The small molecule below binds the protein below.
Small molecule (SMILES): N[C@@H](CCC(=O)O)C(=O)O

Binding-site contacts:
Ligand atom C contacts residue PRO516 of chain 1.A at 4.0 Å (hydrophobic).
Ligand atom N contacts residue PRO516 of chain 1.A at 3.9 Å.
Ligand atom CA contacts residue TYR488 of chain 1.A at 3.7 Å (hydrophobic).
Ligand atom CD contacts residue ALA689 of chain 1.A at 3.9 Å (hydrophobic).
Ligand atom OE2 contacts residue THR690 of chain 1.A at 2.5 Å (h-bond).
Ligand atom OE1 contacts residue THR690 of chain 1.A at 2.5 Å (h-bond).
Ligand atom CB contacts residue TYR488 of chain 1.A at 3.5 Å (hydrophobic).
Ligand atom CB contacts residue GLY688 of chain 1.A at 3.8 Å.
Ligand atom CG contacts residue ALA689 of chain 1.A at 4.3 Å (hydrophobic).
Ligand atom N contacts residue TYR488 of chain 1.A at 3.4 Å.
Ligand atom O contacts residue TYR488 of chain 1.A at 3.5 Å.
Ligand atom OXT contacts residue PRO516 of chain 1.A at 3.0 Å (h-bond).
Ligand atom OE1 contacts residue MET691 of chain 1.A at 4.3 Å.
Ligand atom CD contacts residue GLU738 of chain 1.A at 3.7 Å.
Ligand atom OE1 contacts residue GLU738 of chain 1.A at 4.0 Å.
Ligand atom O contacts residue GLY688 of chain 1.A at 3.9 Å.
Ligand atom OXT contacts residue ARG523 of chain 1.A at 3.4 Å (salt-bridge).
Ligand atom O contacts residue ALA689 of chain 1.A at 3.0 Å (h-bond).
Ligand atom CG contacts residue GLU738 of chain 1.A at 4.3 Å.
Ligand atom CA contacts residue GLU738 of chain 1.A at 3.5 Å.
Ligand atom CA contacts residue ALA689 of chain 1.A at 4.0 Å (hydrophobic).
Ligand atom CD contacts residue THR690 of chain 1.A at 3.1 Å.
Ligand atom OE1 contacts residue GLY688 of chain 1.A at 3.4 Å.
Ligand atom OE2 contacts residue GLU738 of chain 1.A at 3.5 Å (salt-bridge).
Ligand atom OE2 contacts residue MET737 of chain 1.A at 3.9 Å.
Ligand atom N contacts residue GLU738 of chain 1.A at 3.6 Å.
Ligand atom OXT contacts residue TYR488 of chain 1.A at 3.4 Å.
Ligand atom O contacts residue ALA518 of chain 1.A at 4.3 Å.
Ligand atom OXT contacts residue ALA518 of chain 1.A at 2.9 Å (h-bond).
Ligand atom N contacts residue TYR764 of chain 1.A at 3.9 Å.
Ligand atom CB contacts residue ALA689 of chain 1.A at 3.6 Å (hydrophobic).
Ligand atom C contacts residue ALA518 of chain 1.A at 3.9 Å (hydrophobic).
Ligand atom CG contacts residue VAL685 of chain 1.A at 4.3 Å (hydrophobic).
Ligand atom C contacts residue ALA689 of chain 1.A at 3.8 Å (hydrophobic).
Ligand atom O contacts residue ARG523 of chain 1.A at 2.4 Å (salt-bridge).
Ligand atom OE1 contacts residue ALA689 of chain 1.A at 2.8 Å (h-bond).
Ligand atom C contacts residue TYR488 of chain 1.A at 3.3 Å (hydrophobic).
Ligand atom C contacts residue ARG523 of chain 1.A at 3.5 Å.
Ligand atom OXT contacts residue LEU517 of chain 1.A at 3.9 Å.
Ligand atom OE2 contacts residue LEU736 of chain 1.A at 4.2 Å.

Sequence of chain 1.A:
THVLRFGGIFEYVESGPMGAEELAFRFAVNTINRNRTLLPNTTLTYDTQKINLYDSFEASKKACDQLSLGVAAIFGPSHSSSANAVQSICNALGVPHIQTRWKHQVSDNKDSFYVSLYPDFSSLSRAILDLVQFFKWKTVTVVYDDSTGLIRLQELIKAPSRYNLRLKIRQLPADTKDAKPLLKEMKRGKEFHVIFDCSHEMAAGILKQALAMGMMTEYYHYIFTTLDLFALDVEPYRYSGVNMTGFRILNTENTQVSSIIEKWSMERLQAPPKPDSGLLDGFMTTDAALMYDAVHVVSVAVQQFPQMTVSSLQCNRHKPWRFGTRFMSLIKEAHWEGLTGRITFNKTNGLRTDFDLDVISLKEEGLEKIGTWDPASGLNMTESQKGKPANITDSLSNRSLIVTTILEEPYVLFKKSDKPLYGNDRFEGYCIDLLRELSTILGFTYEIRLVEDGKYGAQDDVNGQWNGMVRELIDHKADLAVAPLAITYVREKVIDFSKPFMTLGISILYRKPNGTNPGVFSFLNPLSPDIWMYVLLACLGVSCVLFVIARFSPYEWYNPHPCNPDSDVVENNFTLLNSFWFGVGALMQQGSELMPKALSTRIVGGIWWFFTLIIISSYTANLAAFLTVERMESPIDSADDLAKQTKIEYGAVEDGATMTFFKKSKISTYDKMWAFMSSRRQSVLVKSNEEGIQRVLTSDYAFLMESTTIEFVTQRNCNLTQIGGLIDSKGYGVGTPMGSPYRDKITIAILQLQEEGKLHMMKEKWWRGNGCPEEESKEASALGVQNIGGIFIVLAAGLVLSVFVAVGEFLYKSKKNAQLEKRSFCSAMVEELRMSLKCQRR